Sequence of chain 1.A:
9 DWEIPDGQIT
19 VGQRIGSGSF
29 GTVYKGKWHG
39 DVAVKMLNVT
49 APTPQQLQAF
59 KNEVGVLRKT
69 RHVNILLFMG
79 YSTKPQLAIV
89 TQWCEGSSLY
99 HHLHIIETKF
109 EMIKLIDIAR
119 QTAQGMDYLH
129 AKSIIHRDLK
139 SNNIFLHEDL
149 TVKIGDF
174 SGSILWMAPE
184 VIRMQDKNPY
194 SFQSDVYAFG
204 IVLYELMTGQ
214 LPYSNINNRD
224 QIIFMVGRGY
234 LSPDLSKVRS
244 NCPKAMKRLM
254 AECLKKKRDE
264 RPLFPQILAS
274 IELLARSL

The small molecule below binds the protein below.
Small molecule (SMILES): CC(C)(C)c1nc(-c2cccc(NS(=O)(=O)c3c(F)cccc3F)c2F)c(-c2ccnc(N)n2)s1

Binding-site contacts:
Ligand atom S42 contacts residue LYS43 of chain 1.A at 2.9 Å (salt-bridge).
Ligand atom N40 contacts residue LYS43 of chain 1.A at 2.8 Å (salt-bridge).
Ligand atom C49 contacts residue LEU65 of chain 1.A at 3.4 Å (hydrophobic).
Ligand atom C47 contacts residue PHE76 of chain 1.A at 3.5 Å (hydrophobic).
Ligand atom C32 contacts residue ASP154 of chain 1.A at 3.8 Å.
Ligand atom C16 contacts residue VAL31 of chain 1.A at 3.7 Å (hydrophobic).
Ligand atom C37 contacts residue THR89 of chain 1.A at 3.5 Å.
Ligand atom S13 contacts residue PHE143 of chain 1.A at 3.6 Å.
Ligand atom C30 contacts residue VAL31 of chain 1.A at 3.8 Å (hydrophobic).
Ligand atom O55 contacts residue ASP154 of chain 1.A at 3.7 Å.
Ligand atom N40 contacts residue ASP154 of chain 1.A at 2.9 Å (salt-bridge).
Ligand atom N9 contacts residue CYS92 of chain 1.A at 3.0 Å (h-bond).
Ligand atom C7 contacts residue GLN90 of chain 1.A at 3.6 Å.
Ligand atom C35 contacts residue VAL31 of chain 1.A at 3.6 Å (hydrophobic).
Ligand atom C49 contacts residue THR89 of chain 1.A at 3.6 Å.
Ligand atom C7 contacts residue LEU74 of chain 1.A at 3.8 Å (hydrophobic).
Ligand atom F39 contacts residue ASP154 of chain 1.A at 2.9 Å.
Ligand atom C50 contacts residue LEU65 of chain 1.A at 3.7 Å (hydrophobic).
Ligand atom C33 contacts residue LEU74 of chain 1.A at 3.6 Å (hydrophobic).
Ligand atom C12 contacts residue PHE143 of chain 1.A at 3.6 Å (hydrophobic).
Ligand atom F52 contacts residue LEU65 of chain 1.A at 3.2 Å.
Ligand atom C18 contacts residue SER25 of chain 1.A at 3.7 Å.
Ligand atom C33 contacts residue LYS43 of chain 1.A at 3.5 Å.
Ligand atom C44 contacts residue LEU74 of chain 1.A at 3.2 Å (hydrophobic).
Ligand atom O55 contacts residue LYS43 of chain 1.A at 3.3 Å (salt-bridge).
Ligand atom O55 contacts residue PHE155 of chain 1.A at 3.0 Å (h-bond).
Ligand atom C32 contacts residue LYS43 of chain 1.A at 3.5 Å.
Ligand atom F52 contacts residue THR89 of chain 1.A at 3.4 Å.
Ligand atom N6 contacts residue CYS92 of chain 1.A at 3.1 Å (h-bond).
Ligand atom C31 contacts residue LEU74 of chain 1.A at 3.6 Å (hydrophobic).
Ligand atom C50 contacts residue THR89 of chain 1.A at 3.5 Å.
Ligand atom N15 contacts residue VAL31 of chain 1.A at 3.4 Å.
Ligand atom C50 contacts residue PHE76 of chain 1.A at 3.5 Å (hydrophobic).
Ligand atom O54 contacts residue LYS43 of chain 1.A at 2.3 Å (salt-bridge).
Ligand atom N9 contacts residue TRP91 of chain 1.A at 3.6 Å.
Ligand atom F53 contacts residue PHE155 of chain 1.A at 3.5 Å.
Ligand atom C47 contacts residue LEU74 of chain 1.A at 3.2 Å (hydrophobic).
Ligand atom C31 contacts residue LYS43 of chain 1.A at 3.0 Å.
Ligand atom F53 contacts residue GLY153 of chain 1.A at 3.3 Å.
Ligand atom F52 contacts residue ILE87 of chain 1.A at 3.3 Å.